Sequence of chain 1.A:
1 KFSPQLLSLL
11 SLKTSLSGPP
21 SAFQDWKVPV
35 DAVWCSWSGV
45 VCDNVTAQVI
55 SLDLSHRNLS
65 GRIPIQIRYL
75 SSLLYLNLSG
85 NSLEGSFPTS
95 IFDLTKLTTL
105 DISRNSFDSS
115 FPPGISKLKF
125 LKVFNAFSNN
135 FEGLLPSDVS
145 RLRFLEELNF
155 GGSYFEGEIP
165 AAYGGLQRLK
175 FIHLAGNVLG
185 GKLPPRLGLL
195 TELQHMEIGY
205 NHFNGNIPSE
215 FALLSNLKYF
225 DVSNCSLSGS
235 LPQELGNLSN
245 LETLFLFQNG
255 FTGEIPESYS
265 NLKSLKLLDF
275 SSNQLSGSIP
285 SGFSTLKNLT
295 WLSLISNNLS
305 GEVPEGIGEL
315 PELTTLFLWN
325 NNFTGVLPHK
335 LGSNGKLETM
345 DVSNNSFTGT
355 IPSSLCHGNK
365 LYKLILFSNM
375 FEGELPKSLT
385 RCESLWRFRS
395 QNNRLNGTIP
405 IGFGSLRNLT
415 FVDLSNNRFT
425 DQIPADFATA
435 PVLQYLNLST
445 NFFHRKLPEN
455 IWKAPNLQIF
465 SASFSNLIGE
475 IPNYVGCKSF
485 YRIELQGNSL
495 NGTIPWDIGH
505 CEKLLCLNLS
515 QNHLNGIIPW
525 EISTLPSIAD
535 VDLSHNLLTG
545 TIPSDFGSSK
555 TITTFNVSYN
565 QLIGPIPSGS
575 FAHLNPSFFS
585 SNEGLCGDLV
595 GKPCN

This protein binds this small molecule.
Small molecule (SMILES): CC(=O)N[C@@H]1[C@@H](O)[C@H](O)[C@@H](CO)O[C@H]1O

Binding-site contacts:
Ligand atom C3 contacts residue ASN512 of chain 1.A at 3.8 Å.
Ligand atom O7 contacts residue ASN512 of chain 1.A at 3.0 Å (h-bond).
Ligand atom C3 contacts residue ASP536 of chain 1.A at 3.9 Å.
Ligand atom C5 contacts residue SER514 of chain 1.A at 4.1 Å.
Ligand atom C7 contacts residue ASP536 of chain 1.A at 4.2 Å.
Ligand atom O5 contacts residue ASN512 of chain 1.A at 2.4 Å (h-bond).
Ligand atom C6 contacts residue GLN490 of chain 1.A at 3.7 Å.
Ligand atom C7 contacts residue ASP534 of chain 1.A at 4.5 Å.
Ligand atom C5 contacts residue GLN490 of chain 1.A at 4.1 Å.
Ligand atom C2 contacts residue ASN512 of chain 1.A at 2.4 Å.
Ligand atom C5 contacts residue ASP536 of chain 1.A at 4.3 Å.
Ligand atom C1 contacts residue GLN490 of chain 1.A at 3.8 Å.
Ligand atom C7 contacts residue ASN512 of chain 1.A at 3.1 Å.
Ligand atom O6 contacts residue GLN490 of chain 1.A at 3.4 Å (h-bond).
Ligand atom O7 contacts residue ARG486 of chain 1.A at 4.4 Å.
Ligand atom C6 contacts residue GLN515 of chain 1.A at 4.1 Å.
Ligand atom O7 contacts residue CYS510 of chain 1.A at 4.1 Å.
Ligand atom C1 contacts residue SER514 of chain 1.A at 4.0 Å.
Ligand atom C8 contacts residue ASN512 of chain 1.A at 4.4 Å.
Ligand atom C1 contacts residue ASN512 of chain 1.A at 1.5 Å.
Ligand atom N2 contacts residue ASN512 of chain 1.A at 2.9 Å (h-bond).
Ligand atom O5 contacts residue GLN490 of chain 1.A at 3.2 Å.
Ligand atom O5 contacts residue ASP536 of chain 1.A at 4.2 Å.
Ligand atom C2 contacts residue ASP536 of chain 1.A at 3.6 Å.
Ligand atom C8 contacts residue ASP534 of chain 1.A at 3.3 Å.
Ligand atom O6 contacts residue PHE468 of chain 1.A at 3.9 Å.
Ligand atom C5 contacts residue ASN512 of chain 1.A at 3.7 Å.
Ligand atom N2 contacts residue ASP536 of chain 1.A at 3.2 Å (salt-bridge).
Ligand atom C8 contacts residue THR558 of chain 1.A at 4.5 Å.
Ligand atom C1 contacts residue ASP536 of chain 1.A at 3.2 Å.
Ligand atom C4 contacts residue ASN512 of chain 1.A at 4.3 Å.
Ligand atom C8 contacts residue ASP536 of chain 1.A at 4.3 Å.
Ligand atom C6 contacts residue PHE468 of chain 1.A at 4.0 Å (hydrophobic).
Ligand atom O5 contacts residue SER514 of chain 1.A at 4.0 Å.